A small-molecule ligand and the protein it binds are described below.
Small molecule (SMILES): OC[C@H]1O[C@H](O)[C@H](O)[C@@H](O)[C@@H]1O

Sequence of chain 3.A:
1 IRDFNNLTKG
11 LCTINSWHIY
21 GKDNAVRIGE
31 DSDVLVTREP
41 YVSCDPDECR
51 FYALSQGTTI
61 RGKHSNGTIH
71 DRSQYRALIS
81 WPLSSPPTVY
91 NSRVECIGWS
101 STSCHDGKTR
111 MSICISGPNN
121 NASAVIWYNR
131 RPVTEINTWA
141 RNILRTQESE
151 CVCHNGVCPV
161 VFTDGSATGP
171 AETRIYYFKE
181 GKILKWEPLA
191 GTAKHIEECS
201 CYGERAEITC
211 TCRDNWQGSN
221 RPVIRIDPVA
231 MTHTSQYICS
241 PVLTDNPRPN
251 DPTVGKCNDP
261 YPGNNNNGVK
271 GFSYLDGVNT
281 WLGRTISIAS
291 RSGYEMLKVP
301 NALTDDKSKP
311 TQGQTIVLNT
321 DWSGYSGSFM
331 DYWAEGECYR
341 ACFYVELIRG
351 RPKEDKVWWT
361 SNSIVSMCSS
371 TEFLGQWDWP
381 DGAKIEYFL

Binding-site contacts:
Ligand atom C1 contacts residue HIS64 of chain 3.A at 4.5 Å.
Ligand atom O2 contacts residue ARG27 of chain 2.A at 2.9 Å (salt-bridge).
Ligand atom O3 contacts residue GLN56 of chain 3.A at 3.7 Å.
Ligand atom O5 contacts residue ASN66 of chain 3.A at 3.9 Å.
Ligand atom C1 contacts residue ASN66 of chain 3.A at 3.7 Å.
Ligand atom C2 contacts residue ARG27 of chain 2.A at 3.9 Å.
Ligand atom C3 contacts residue ARG27 of chain 2.A at 3.9 Å.
Ligand atom O5 contacts residue GLY67 of chain 3.A at 4.3 Å.
Ligand atom O1 contacts residue TYR75 of chain 3.A at 3.9 Å.
Ligand atom O3 contacts residue GLY67 of chain 3.A at 4.2 Å.
Ligand atom C2 contacts residue GLY67 of chain 3.A at 4.3 Å.
Ligand atom O2 contacts residue HIS64 of chain 3.A at 2.6 Å (h-bond).
Ligand atom O3 contacts residue ARG27 of chain 2.A at 3.8 Å.
Ligand atom O2 contacts residue ASN66 of chain 3.A at 3.9 Å.
Ligand atom O4 contacts residue GLY67 of chain 3.A at 4.2 Å.
Ligand atom C5 contacts residue GLY67 of chain 3.A at 4.2 Å.
Ligand atom C6 contacts residue HIS70 of chain 3.A at 3.5 Å.
Ligand atom O6 contacts residue HIS70 of chain 3.A at 4.2 Å.
Ligand atom O1 contacts residue ARG27 of chain 2.A at 3.1 Å (salt-bridge).
Ligand atom C4 contacts residue GLY67 of chain 3.A at 3.6 Å.
Ligand atom C3 contacts residue GLY67 of chain 3.A at 4.4 Å.
Ligand atom O4 contacts residue SER73 of chain 3.A at 3.5 Å.
Ligand atom C2 contacts residue ASN66 of chain 3.A at 3.5 Å.
Ligand atom O4 contacts residue HIS70 of chain 3.A at 4.2 Å.
Ligand atom C3 contacts residue TYR75 of chain 3.A at 4.5 Å (hydrophobic).
Ligand atom C2 contacts residue HIS64 of chain 3.A at 3.5 Å.
Ligand atom C1 contacts residue ARG27 of chain 2.A at 4.0 Å.
Ligand atom O3 contacts residue THR68 of chain 3.A at 3.4 Å.
Ligand atom C6 contacts residue GLY67 of chain 3.A at 3.9 Å.

Sequence of chain 2.A:
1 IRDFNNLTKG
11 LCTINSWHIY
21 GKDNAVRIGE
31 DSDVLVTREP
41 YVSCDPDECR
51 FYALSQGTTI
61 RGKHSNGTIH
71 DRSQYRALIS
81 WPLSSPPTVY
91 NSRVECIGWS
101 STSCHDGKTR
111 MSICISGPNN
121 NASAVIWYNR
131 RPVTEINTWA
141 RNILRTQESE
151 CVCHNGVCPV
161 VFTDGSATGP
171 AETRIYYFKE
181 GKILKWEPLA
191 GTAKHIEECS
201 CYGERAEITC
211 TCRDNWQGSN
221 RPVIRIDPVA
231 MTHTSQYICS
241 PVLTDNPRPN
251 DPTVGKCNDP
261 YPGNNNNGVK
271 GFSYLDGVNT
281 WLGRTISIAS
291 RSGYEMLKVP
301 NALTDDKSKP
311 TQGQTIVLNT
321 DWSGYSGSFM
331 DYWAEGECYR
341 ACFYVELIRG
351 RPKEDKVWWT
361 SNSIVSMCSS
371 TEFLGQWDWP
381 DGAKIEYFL